This protein binds this small molecule.
Small molecule (SMILES): Cc1cc(CC(=O)O)n(C)c1C(=O)c1ccc(Cl)cc1

Sequence of chain 1.A:
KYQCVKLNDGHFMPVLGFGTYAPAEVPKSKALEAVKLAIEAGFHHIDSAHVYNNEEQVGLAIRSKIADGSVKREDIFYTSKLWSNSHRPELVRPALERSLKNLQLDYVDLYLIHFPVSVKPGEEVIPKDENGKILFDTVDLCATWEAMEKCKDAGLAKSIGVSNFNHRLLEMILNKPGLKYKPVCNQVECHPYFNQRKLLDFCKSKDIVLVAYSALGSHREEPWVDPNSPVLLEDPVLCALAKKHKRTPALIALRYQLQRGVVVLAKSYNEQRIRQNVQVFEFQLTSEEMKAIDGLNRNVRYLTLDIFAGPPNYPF

Binding-site contacts:
Ligand atom C5 contacts residue VAL54 of chain 1.A at 3.7 Å (hydrophobic).
Ligand atom OH contacts residue HIS117 of chain 1.A at 2.8 Å (h-bond).
Ligand atom N1 contacts residue VAL54 of chain 1.A at 4.2 Å.
Ligand atom C6 contacts residue VAL54 of chain 1.A at 3.9 Å (hydrophobic).
Ligand atom C7 contacts residue HIS117 of chain 1.A at 4.2 Å.
Ligand atom O6 contacts residue TYR55 of chain 1.A at 4.0 Å.
Ligand atom CL contacts residue VAL128 of chain 1.A at 3.7 Å.
Ligand atom C4 contacts residue VAL54 of chain 1.A at 3.6 Å (hydrophobic).
Ligand atom C6B contacts residue TRP227 of chain 1.A at 3.7 Å (hydrophobic).
Ligand atom C7 contacts residue LEU306 of chain 1.A at 4.1 Å (hydrophobic).
Ligand atom C10 contacts residue VAL54 of chain 1.A at 3.5 Å (hydrophobic).
Ligand atom OXT contacts residue TYR55 of chain 1.A at 3.5 Å (h-bond).
Ligand atom C10 contacts residue TRP86 of chain 1.A at 3.4 Å (hydrophobic).
Ligand atom C4B contacts residue VAL128 of chain 1.A at 3.8 Å (hydrophobic).
Ligand atom C2B contacts residue VAL54 of chain 1.A at 3.3 Å (hydrophobic).
Ligand atom C3 contacts residue LEU308 of chain 1.A at 4.3 Å (hydrophobic).
Ligand atom C3 contacts residue TRP86 of chain 1.A at 4.2 Å (hydrophobic).
Ligand atom C9 contacts residue TYR24 of chain 1.A at 3.5 Å (hydrophobic).
Ligand atom C8 contacts residue NAP1 of chain 1.D at 3.1 Å.
Ligand atom C8 contacts residue HIS117 of chain 1.A at 3.8 Å.
Ligand atom C5B contacts residue TRP227 of chain 1.A at 3.8 Å (hydrophobic).
Ligand atom C7 contacts residue NAP1 of chain 1.D at 3.6 Å.
Ligand atom C9 contacts residue TYR55 of chain 1.A at 3.8 Å (hydrophobic).
Ligand atom C8 contacts residue TYR55 of chain 1.A at 3.4 Å (hydrophobic).
Ligand atom C1B contacts residue VAL54 of chain 1.A at 4.1 Å (hydrophobic).
Ligand atom CL contacts residue ILE129 of chain 1.A at 4.0 Å.
Ligand atom OXT contacts residue TYR24 of chain 1.A at 4.2 Å.
Ligand atom C5B contacts residue ILE129 of chain 1.A at 3.4 Å (hydrophobic).
Ligand atom OH contacts residue TYR55 of chain 1.A at 2.6 Å (h-bond).
Ligand atom C4 contacts residue TRP86 of chain 1.A at 4.3 Å (hydrophobic).
Ligand atom OXT contacts residue NAP1 of chain 1.D at 3.1 Å.
Ligand atom OH contacts residue NAP1 of chain 1.D at 2.9 Å.
Ligand atom O6 contacts residue TYR24 of chain 1.A at 3.6 Å.
Ligand atom C3B contacts residue VAL128 of chain 1.A at 3.6 Å (hydrophobic).
Ligand atom C4B contacts residue ILE129 of chain 1.A at 4.0 Å (hydrophobic).
Ligand atom N1 contacts residue TYR55 of chain 1.A at 4.1 Å.
Ligand atom C6B contacts residue ILE129 of chain 1.A at 4.2 Å (hydrophobic).
Ligand atom C3 contacts residue VAL54 of chain 1.A at 4.1 Å (hydrophobic).
Ligand atom C3B contacts residue VAL54 of chain 1.A at 4.2 Å (hydrophobic).
Ligand atom O6 contacts residue VAL54 of chain 1.A at 3.4 Å (h-bond).